Sequence of chain 1.A:
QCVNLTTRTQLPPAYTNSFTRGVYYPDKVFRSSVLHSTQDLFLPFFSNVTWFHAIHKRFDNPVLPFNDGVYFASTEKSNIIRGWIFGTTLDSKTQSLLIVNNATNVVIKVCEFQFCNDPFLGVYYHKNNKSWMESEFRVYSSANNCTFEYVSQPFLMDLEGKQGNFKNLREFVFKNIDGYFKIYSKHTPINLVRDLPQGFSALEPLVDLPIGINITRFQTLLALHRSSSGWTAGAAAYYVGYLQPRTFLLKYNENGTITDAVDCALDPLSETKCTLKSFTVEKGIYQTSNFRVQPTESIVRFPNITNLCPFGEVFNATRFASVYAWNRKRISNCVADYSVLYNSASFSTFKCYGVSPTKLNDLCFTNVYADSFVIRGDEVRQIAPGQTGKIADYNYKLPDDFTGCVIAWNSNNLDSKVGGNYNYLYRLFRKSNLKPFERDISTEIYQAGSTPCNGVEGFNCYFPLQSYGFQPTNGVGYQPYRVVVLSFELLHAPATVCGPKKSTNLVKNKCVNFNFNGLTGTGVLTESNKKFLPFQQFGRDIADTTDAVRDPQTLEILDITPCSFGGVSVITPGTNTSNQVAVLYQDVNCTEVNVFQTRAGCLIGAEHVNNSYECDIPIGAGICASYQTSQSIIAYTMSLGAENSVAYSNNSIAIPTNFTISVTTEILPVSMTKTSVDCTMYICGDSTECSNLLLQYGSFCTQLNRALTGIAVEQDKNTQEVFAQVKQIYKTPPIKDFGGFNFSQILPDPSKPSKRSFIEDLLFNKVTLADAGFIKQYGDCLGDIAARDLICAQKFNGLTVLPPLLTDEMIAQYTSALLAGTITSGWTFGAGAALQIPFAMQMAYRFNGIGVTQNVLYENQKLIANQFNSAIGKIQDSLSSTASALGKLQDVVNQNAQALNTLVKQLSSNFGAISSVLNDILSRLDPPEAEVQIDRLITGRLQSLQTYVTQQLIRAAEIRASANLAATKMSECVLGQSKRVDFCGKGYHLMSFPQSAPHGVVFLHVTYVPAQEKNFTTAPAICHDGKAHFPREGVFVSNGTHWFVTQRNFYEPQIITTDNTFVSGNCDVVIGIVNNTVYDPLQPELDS

The small molecule below binds the protein below.
Small molecule (SMILES): CC(=O)N[C@@H]1[C@@H](O)[C@H](O)[C@@H](CO)O[C@H]1O

Binding-site contacts:
Ligand atom N2 contacts residue ASN282 of chain 1.A at 2.9 Å (h-bond).
Ligand atom C2 contacts residue ASN282 of chain 1.A at 2.5 Å.
Ligand atom C7 contacts residue ASN282 of chain 1.A at 3.2 Å.
Ligand atom O7 contacts residue GLU281 of chain 1.A at 3.2 Å.
Ligand atom C4 contacts residue ASN282 of chain 1.A at 4.2 Å.
Ligand atom C5 contacts residue ASN282 of chain 1.A at 3.7 Å.
Ligand atom O5 contacts residue ASN282 of chain 1.A at 2.4 Å (h-bond).
Ligand atom C3 contacts residue ASN282 of chain 1.A at 3.8 Å.
Ligand atom C1 contacts residue ASN282 of chain 1.A at 1.4 Å.
Ligand atom O7 contacts residue ASN282 of chain 1.A at 2.9 Å (h-bond).
Ligand atom C7 contacts residue GLU281 of chain 1.A at 4.2 Å.